A protein and the small-molecule ligand that binds it are described below.
Small molecule (SMILES): CC(=O)N[C@H]1[C@H](O[C@H]2[C@H](O)[C@@H](NC(C)=O)CO[C@@H]2CO)O[C@H](CO)[C@@H](O)[C@@H]1O

Binding-site contacts:
Ligand atom C6 contacts residue THR612 of chain 1.C at 4.0 Å.
Ligand atom C6 contacts residue GLU82 of chain 1.C at 3.5 Å.
Ligand atom C5 contacts residue ASN615 of chain 1.C at 3.7 Å.
Ligand atom O6 contacts residue GLU82 of chain 1.C at 3.0 Å (salt-bridge).
Ligand atom O6 contacts residue THR612 of chain 1.C at 4.5 Å.
Ligand atom C1 contacts residue ASN615 of chain 1.C at 1.4 Å.
Ligand atom C2 contacts residue ASN615 of chain 1.C at 2.5 Å.
Ligand atom C4 contacts residue ASN615 of chain 1.C at 4.3 Å.
Ligand atom C3 contacts residue ASN615 of chain 1.C at 3.8 Å.
Ligand atom O5 contacts residue ASN615 of chain 1.C at 2.4 Å (h-bond).
Ligand atom N2 contacts residue ASN615 of chain 1.C at 2.9 Å (h-bond).
Ligand atom C7 contacts residue ASN615 of chain 1.C at 3.8 Å.
Ligand atom O7 contacts residue ASN615 of chain 1.C at 3.7 Å.

Sequence of chain 1.C:
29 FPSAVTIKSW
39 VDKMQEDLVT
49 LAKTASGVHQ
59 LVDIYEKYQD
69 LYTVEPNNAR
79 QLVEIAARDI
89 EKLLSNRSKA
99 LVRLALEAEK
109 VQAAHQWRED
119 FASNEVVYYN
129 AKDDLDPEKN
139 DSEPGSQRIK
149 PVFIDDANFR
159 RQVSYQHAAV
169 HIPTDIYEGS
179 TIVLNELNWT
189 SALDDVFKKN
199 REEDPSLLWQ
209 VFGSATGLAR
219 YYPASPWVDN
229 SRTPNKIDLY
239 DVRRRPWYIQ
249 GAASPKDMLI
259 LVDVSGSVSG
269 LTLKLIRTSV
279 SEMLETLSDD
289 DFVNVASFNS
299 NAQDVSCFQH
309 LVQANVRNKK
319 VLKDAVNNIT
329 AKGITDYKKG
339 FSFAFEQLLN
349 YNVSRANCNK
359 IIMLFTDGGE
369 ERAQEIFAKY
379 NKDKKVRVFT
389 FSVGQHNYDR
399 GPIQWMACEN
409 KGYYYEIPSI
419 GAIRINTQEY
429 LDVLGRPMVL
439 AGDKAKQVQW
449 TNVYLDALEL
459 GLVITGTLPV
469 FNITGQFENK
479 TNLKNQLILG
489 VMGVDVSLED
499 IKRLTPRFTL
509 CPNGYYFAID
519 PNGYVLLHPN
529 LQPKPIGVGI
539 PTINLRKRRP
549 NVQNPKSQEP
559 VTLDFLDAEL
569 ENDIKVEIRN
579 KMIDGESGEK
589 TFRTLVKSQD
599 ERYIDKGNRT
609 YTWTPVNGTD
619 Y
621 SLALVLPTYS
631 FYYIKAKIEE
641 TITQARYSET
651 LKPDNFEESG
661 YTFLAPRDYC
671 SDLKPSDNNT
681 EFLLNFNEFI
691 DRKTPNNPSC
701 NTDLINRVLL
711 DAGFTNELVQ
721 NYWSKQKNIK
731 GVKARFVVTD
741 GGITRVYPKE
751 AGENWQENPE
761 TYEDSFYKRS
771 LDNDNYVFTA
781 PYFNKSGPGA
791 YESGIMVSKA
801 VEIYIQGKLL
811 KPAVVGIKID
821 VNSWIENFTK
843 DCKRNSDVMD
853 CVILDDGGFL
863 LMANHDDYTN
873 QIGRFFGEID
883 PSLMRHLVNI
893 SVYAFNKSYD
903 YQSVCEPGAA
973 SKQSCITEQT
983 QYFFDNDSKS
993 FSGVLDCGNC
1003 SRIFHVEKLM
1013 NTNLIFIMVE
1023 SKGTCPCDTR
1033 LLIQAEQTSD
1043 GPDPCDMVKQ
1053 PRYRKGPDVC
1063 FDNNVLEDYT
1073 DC